Sequence of chain 1.C:
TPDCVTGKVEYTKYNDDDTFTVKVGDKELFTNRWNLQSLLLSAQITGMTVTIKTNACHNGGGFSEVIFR

This protein binds this small molecule.
Small molecule (SMILES): OC[C@H]1O[C@H](O[C@@H]2[C@H](O)[C@@H](O)[C@H](O)O[C@@H]2CO)[C@H](O)[C@@H](O)[C@H]1O

Binding-site contacts:
Ligand atom C5 contacts residue ASP18 of chain 1.D at 4.2 Å.
Ligand atom C6 contacts residue TRP34 of chain 1.D at 3.8 Å (hydrophobic).
Ligand atom O4 contacts residue ASP18 of chain 1.D at 2.8 Å (salt-bridge).
Ligand atom C4 contacts residue ASP18 of chain 1.D at 3.3 Å.
Ligand atom C1 contacts residue ARG33 of chain 1.C at 4.4 Å.
Ligand atom O5 contacts residue ASN32 of chain 1.C at 4.0 Å.
Ligand atom C6 contacts residue ASN35 of chain 1.C at 3.7 Å.
Ligand atom O6 contacts residue TYR14 of chain 1.D at 4.2 Å.
Ligand atom C5 contacts residue TRP34 of chain 1.C at 4.4 Å (hydrophobic).
Ligand atom O6 contacts residue ASN35 of chain 1.C at 2.9 Å (h-bond).
Ligand atom O4 contacts residue ARG33 of chain 1.C at 3.1 Å.
Ligand atom C6 contacts residue ASP18 of chain 1.D at 3.8 Å.
Ligand atom C6 contacts residue TYR14 of chain 1.D at 4.1 Å (hydrophobic).
Ligand atom C1 contacts residue ASN32 of chain 1.C at 3.7 Å.
Ligand atom O6 contacts residue ARG33 of chain 1.C at 3.6 Å.
Ligand atom C1 contacts residue TRP34 of chain 1.C at 4.2 Å (hydrophobic).
Ligand atom C6 contacts residue TRP34 of chain 1.C at 4.1 Å (hydrophobic).
Ligand atom O5 contacts residue TRP34 of chain 1.C at 3.3 Å (h-bond).
Ligand atom C6 contacts residue ARG33 of chain 1.C at 4.3 Å.
Ligand atom O2 contacts residue ASN32 of chain 1.C at 4.5 Å.
Ligand atom C6 contacts residue TRP34 of chain 1.C at 4.1 Å (hydrophobic).
Ligand atom O5 contacts residue ARG33 of chain 1.C at 3.7 Å.
Ligand atom C4 contacts residue TRP34 of chain 1.D at 4.4 Å (hydrophobic).
Ligand atom C4 contacts residue ARG33 of chain 1.C at 4.4 Å.
Ligand atom O6 contacts residue TRP34 of chain 1.C at 3.7 Å.
Ligand atom C2 contacts residue ASN32 of chain 1.C at 4.1 Å.
Ligand atom O6 contacts residue TRP34 of chain 1.C at 3.1 Å (h-bond).
Ligand atom C5 contacts residue TRP34 of chain 1.C at 3.8 Å (hydrophobic).
Ligand atom C3 contacts residue TRP34 of chain 1.C at 3.7 Å (hydrophobic).
Ligand atom C4 contacts residue TRP34 of chain 1.C at 3.7 Å (hydrophobic).
Ligand atom C5 contacts residue TRP34 of chain 1.D at 4.1 Å (hydrophobic).
Ligand atom O3 contacts residue ASP18 of chain 1.D at 4.4 Å.
Ligand atom O3 contacts residue TRP34 of chain 1.C at 4.0 Å.

Sequence of chain 1.D:
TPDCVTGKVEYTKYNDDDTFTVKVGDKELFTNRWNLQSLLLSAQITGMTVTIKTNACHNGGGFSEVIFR